This small molecule binds to this protein.
Small molecule (SMILES): O=C(CSC(=O)[C@H](Cc1ccccc1)CC(F)(F)F)c1ccccc1

Sequence of chain 1.B:
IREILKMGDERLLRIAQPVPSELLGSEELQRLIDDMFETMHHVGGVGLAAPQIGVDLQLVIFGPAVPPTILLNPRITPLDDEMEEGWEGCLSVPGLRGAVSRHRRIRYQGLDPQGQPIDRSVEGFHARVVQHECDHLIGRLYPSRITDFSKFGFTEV

Binding-site contacts:
Ligand atom F2 contacts residue GLY47 of chain 1.B at 3.6 Å.
Ligand atom C7 contacts residue GLY99 of chain 1.B at 3.6 Å.
Ligand atom C10 contacts residue HIS142 of chain 1.B at 3.5 Å.
Ligand atom C contacts residue GLY44 of chain 1.B at 3.8 Å.
Ligand atom C12 contacts residue GLN52 of chain 1.B at 3.8 Å.
Ligand atom F1 contacts residue GLY99 of chain 1.B at 3.8 Å.
Ligand atom C11 contacts residue GLY47 of chain 1.B at 3.2 Å.
Ligand atom C4 contacts residue GLU143 of chain 1.B at 3.6 Å.
Ligand atom F2 contacts residue LEU101 of chain 1.B at 3.2 Å.
Ligand atom C3 contacts residue GLY99 of chain 1.B at 3.7 Å.
Ligand atom F contacts residue GLU143 of chain 1.B at 2.5 Å.
Ligand atom C7 contacts residue GLU98 of chain 1.B at 3.7 Å.
Ligand atom F1 contacts residue NI1 of chain 1.F at 2.1 Å.
Ligand atom F contacts residue HIS146 of chain 1.B at 3.3 Å.
Ligand atom O1 contacts residue GLY47 of chain 1.B at 3.5 Å (h-bond).
Ligand atom F contacts residue GLY47 of chain 1.B at 3.8 Å.
Ligand atom C1 contacts residue LEU101 of chain 1.B at 3.5 Å (hydrophobic).
Ligand atom C9 contacts residue HIS142 of chain 1.B at 3.8 Å.
Ligand atom F contacts residue NI1 of chain 1.F at 2.5 Å.
Ligand atom F2 contacts residue GLN52 of chain 1.B at 3.0 Å.
Ligand atom O1 contacts residue VAL46 of chain 1.B at 2.6 Å (h-bond).
Ligand atom C6 contacts residue GLY99 of chain 1.B at 3.2 Å.
Ligand atom C12 contacts residue GLU143 of chain 1.B at 3.4 Å.
Ligand atom C12 contacts residue NI1 of chain 1.F at 2.8 Å.
Ligand atom C12 contacts residue GLY47 of chain 1.B at 3.7 Å.
Ligand atom C11 contacts residue GLU143 of chain 1.B at 3.4 Å.
Ligand atom F2 contacts residue NI1 of chain 1.F at 3.5 Å.
Ligand atom F contacts residue GLN52 of chain 1.B at 3.0 Å.
Ligand atom C5 contacts residue GLY99 of chain 1.B at 3.6 Å.
Ligand atom F1 contacts residue LEU101 of chain 1.B at 3.5 Å.
Ligand atom C8 contacts residue TRP97 of chain 1.B at 3.8 Å (hydrophobic).
Ligand atom C2 contacts residue VAL46 of chain 1.B at 3.8 Å (hydrophobic).
Ligand atom O1 contacts residue GLY45 of chain 1.B at 3.2 Å.
Ligand atom F contacts residue HIS142 of chain 1.B at 3.8 Å.
Ligand atom C8 contacts residue GLU98 of chain 1.B at 3.8 Å.
Ligand atom F1 contacts residue CYS100 of chain 1.B at 2.9 Å.
Ligand atom C14 contacts residue VAL43 of chain 1.B at 3.8 Å (hydrophobic).
Ligand atom F1 contacts residue HIS142 of chain 1.B at 3.2 Å.
Ligand atom C4 contacts residue VAL46 of chain 1.B at 3.6 Å (hydrophobic).
Ligand atom C4 contacts residue HIS142 of chain 1.B at 3.8 Å.